Sequence of chain 1.A:
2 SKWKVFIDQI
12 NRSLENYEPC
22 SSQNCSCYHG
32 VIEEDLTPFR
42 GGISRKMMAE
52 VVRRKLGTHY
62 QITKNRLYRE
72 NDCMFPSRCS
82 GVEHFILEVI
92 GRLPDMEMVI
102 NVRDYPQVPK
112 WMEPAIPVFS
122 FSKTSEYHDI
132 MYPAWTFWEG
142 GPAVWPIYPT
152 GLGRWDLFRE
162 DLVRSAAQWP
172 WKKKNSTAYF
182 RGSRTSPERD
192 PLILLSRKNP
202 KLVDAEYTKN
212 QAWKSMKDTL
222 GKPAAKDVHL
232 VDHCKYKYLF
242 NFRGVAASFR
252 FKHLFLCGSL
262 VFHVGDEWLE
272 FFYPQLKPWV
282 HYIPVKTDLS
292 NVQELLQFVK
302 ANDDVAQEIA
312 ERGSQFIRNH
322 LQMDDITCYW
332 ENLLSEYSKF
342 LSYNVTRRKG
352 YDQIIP

A small-molecule ligand and the protein it binds are described below.
Small molecule (SMILES): CC(=O)N[C@@H]1[C@@H](O)[C@H](O)[C@@H](CO)O[C@H]1O

Binding-site contacts:
Ligand atom O7 contacts residue ASN345 of chain 1.A at 4.5 Å.
Ligand atom C2 contacts residue ASN345 of chain 1.A at 2.5 Å.
Ligand atom C4 contacts residue ASN345 of chain 1.A at 4.2 Å.
Ligand atom O5 contacts residue ASN345 of chain 1.A at 2.3 Å (h-bond).
Ligand atom C3 contacts residue ASN345 of chain 1.A at 3.8 Å.
Ligand atom N2 contacts residue ASN345 of chain 1.A at 3.1 Å (h-bond).
Ligand atom C1 contacts residue ASN345 of chain 1.A at 1.4 Å.
Ligand atom C7 contacts residue ASN345 of chain 1.A at 3.4 Å.
Ligand atom C5 contacts residue ASN345 of chain 1.A at 3.6 Å.
Ligand atom C8 contacts residue ASN345 of chain 1.A at 3.1 Å.